Binding-site contacts:
Ligand atom C7A contacts residue PRO7 of chain 1.B at 4.5 Å (hydrophobic).
Ligand atom C3A contacts residue LEU5 of chain 1.B at 3.9 Å (hydrophobic).
Ligand atom C7A contacts residue THR3 of chain 1.B at 4.0 Å.
Ligand atom N1 contacts residue THR3 of chain 1.B at 2.9 Å (h-bond).
Ligand atom C3A contacts residue ASN6 of chain 1.B at 3.6 Å.
Ligand atom C7 contacts residue THR3 of chain 1.B at 4.0 Å.
Ligand atom N3 contacts residue LEU4 of chain 1.B at 3.7 Å.
Ligand atom N1 contacts residue LEU5 of chain 1.B at 3.6 Å (h-bond).
Ligand atom C4 contacts residue ASN6 of chain 1.B at 3.5 Å.
Ligand atom N1 contacts residue LEU4 of chain 1.B at 4.0 Å.
Ligand atom C2 contacts residue LEU4 of chain 1.B at 3.2 Å (hydrophobic).
Ligand atom C6 contacts residue ASN6 of chain 1.B at 3.7 Å.
Ligand atom C7 contacts residue PRO7 of chain 1.B at 3.9 Å (hydrophobic).
Ligand atom C2 contacts residue THR3 of chain 1.B at 3.2 Å.
Ligand atom C7A contacts residue ASN6 of chain 1.B at 3.9 Å.
Ligand atom C2 contacts residue LEU5 of chain 1.B at 3.6 Å (hydrophobic).
Ligand atom N1 contacts residue ASN6 of chain 1.B at 4.2 Å.
Ligand atom C7 contacts residue LEU5 of chain 1.B at 4.3 Å (hydrophobic).
Ligand atom C7A contacts residue LEU5 of chain 1.B at 3.8 Å (hydrophobic).
Ligand atom C7 contacts residue ASN6 of chain 1.B at 4.0 Å.
Ligand atom C6 contacts residue PRO7 of chain 1.B at 4.2 Å (hydrophobic).
Ligand atom C5 contacts residue ASN6 of chain 1.B at 3.3 Å.
Ligand atom N3 contacts residue LEU5 of chain 1.B at 3.8 Å.
Ligand atom C2 contacts residue ASN6 of chain 1.B at 4.0 Å.
Ligand atom N3 contacts residue ASN6 of chain 1.B at 3.7 Å.

This small molecule binds to this protein.
Small molecule (SMILES): c1ccc2[nH]cnc2c1

Sequence of chain 1.B:
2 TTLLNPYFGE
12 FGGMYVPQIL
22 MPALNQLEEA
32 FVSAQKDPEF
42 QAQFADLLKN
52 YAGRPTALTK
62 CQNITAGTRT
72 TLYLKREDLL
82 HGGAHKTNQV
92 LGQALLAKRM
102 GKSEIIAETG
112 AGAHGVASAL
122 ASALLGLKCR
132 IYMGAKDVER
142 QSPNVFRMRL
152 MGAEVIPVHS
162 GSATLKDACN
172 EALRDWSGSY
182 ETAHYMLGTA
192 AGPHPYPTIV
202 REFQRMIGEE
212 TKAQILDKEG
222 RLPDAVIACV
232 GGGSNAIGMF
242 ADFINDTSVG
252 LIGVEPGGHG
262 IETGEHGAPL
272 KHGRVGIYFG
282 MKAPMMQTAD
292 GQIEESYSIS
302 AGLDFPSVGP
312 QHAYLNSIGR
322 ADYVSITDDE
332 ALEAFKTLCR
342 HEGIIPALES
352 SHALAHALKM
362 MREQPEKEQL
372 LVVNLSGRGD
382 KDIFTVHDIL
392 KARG